A protein and the small-molecule ligand that binds it are described below.
Small molecule (SMILES): O=S(=O)(O)c1cccc2cccc(Nc3ccccc3)c12

Binding-site contacts:
Ligand atom C7 contacts residue PRO126 of chain 1.N at 4.0 Å (hydrophobic).
Ligand atom C6 contacts residue PRO126 of chain 1.N at 3.6 Å (hydrophobic).
Ligand atom S contacts residue PRO126 of chain 1.N at 4.0 Å.
Ligand atom C4 contacts residue ALA125 of chain 1.N at 4.1 Å (hydrophobic).
Ligand atom C3 contacts residue PRO126 of chain 1.N at 4.2 Å (hydrophobic).
Ligand atom C6 contacts residue ASP124 of chain 1.N at 4.2 Å.
Ligand atom C13 contacts residue PRO128 of chain 1.N at 3.7 Å (hydrophobic).
Ligand atom C5 contacts residue PRO126 of chain 1.N at 3.3 Å (hydrophobic).
Ligand atom C4 contacts residue PRO126 of chain 1.N at 3.8 Å (hydrophobic).
Ligand atom C14 contacts residue PRO128 of chain 1.N at 4.4 Å (hydrophobic).
Ligand atom O1 contacts residue PRO126 of chain 1.N at 3.3 Å.
Ligand atom C2 contacts residue PRO126 of chain 1.N at 4.3 Å (hydrophobic).
Ligand atom C10 contacts residue PRO126 of chain 1.N at 3.4 Å (hydrophobic).
Ligand atom C8 contacts residue PRO126 of chain 1.N at 3.8 Å (hydrophobic).
Ligand atom N contacts residue PRO126 of chain 1.N at 4.3 Å.
Ligand atom C12 contacts residue PRO128 of chain 1.N at 4.1 Å (hydrophobic).
Ligand atom C3 contacts residue ALA125 of chain 1.N at 4.2 Å (hydrophobic).
Ligand atom C9 contacts residue PRO126 of chain 1.N at 3.4 Å (hydrophobic).
Ligand atom C1 contacts residue PRO126 of chain 1.N at 3.9 Å (hydrophobic).

Sequence of chain 1.N:
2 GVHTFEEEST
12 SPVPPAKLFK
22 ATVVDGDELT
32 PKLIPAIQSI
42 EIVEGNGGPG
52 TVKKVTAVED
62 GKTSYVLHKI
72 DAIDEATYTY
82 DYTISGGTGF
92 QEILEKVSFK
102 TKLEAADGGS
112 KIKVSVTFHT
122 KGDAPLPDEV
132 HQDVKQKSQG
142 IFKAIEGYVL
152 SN